Sequence of chain 1.B:
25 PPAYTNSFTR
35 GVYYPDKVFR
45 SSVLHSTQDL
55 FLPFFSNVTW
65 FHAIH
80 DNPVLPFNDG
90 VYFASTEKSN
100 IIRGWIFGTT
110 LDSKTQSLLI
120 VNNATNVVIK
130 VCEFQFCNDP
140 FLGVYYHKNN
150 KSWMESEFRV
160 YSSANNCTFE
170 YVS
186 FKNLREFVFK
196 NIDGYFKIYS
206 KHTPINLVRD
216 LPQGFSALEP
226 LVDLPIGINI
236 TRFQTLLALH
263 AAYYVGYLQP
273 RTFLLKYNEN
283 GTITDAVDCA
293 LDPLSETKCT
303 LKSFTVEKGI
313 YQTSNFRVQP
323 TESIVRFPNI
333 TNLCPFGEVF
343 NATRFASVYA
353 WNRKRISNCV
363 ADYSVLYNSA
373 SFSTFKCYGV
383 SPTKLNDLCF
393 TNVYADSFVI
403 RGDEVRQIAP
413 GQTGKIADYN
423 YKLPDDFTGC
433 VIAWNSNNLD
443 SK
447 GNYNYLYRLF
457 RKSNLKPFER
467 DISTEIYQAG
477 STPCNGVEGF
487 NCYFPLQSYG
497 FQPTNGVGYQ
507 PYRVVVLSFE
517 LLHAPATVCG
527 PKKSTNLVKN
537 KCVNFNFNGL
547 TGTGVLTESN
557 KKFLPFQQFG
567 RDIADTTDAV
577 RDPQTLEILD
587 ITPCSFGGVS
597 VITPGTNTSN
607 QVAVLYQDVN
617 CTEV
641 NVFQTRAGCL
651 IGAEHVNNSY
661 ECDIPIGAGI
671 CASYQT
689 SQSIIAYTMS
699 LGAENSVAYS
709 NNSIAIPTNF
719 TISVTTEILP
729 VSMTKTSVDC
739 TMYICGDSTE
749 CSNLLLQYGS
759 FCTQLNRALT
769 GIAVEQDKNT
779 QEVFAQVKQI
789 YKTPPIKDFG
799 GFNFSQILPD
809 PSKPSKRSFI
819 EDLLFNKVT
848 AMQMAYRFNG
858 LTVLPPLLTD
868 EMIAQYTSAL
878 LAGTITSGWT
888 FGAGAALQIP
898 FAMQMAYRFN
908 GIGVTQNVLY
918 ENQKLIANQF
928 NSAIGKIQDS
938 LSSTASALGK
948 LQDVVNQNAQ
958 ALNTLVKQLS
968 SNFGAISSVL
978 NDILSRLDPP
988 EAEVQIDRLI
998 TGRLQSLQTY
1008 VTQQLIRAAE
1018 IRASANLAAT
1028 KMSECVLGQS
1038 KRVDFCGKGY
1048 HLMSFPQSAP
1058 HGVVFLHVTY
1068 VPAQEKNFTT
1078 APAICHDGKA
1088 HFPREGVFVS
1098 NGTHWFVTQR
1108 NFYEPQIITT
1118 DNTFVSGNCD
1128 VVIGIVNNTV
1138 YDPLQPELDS

This small molecule binds to this protein.
Small molecule (SMILES): CC(=O)N[C@@H]1[C@@H](O)[C@H](O)[C@@H](CO)O[C@H]1O

Binding-site contacts:
Ligand atom C2 contacts residue ASN343 of chain 1.B at 2.4 Å.
Ligand atom C3 contacts residue ASN343 of chain 1.B at 3.8 Å.
Ligand atom C1 contacts residue ASN343 of chain 1.B at 1.4 Å.
Ligand atom C8 contacts residue GLY339 of chain 1.B at 4.5 Å.
Ligand atom C8 contacts residue VAL367 of chain 1.B at 4.3 Å (hydrophobic).
Ligand atom C8 contacts residue PHE338 of chain 1.B at 3.5 Å (hydrophobic).
Ligand atom O5 contacts residue ASN343 of chain 1.B at 2.4 Å (h-bond).
Ligand atom C7 contacts residue PHE338 of chain 1.B at 4.3 Å (hydrophobic).
Ligand atom C4 contacts residue ASN343 of chain 1.B at 4.2 Å.
Ligand atom O7 contacts residue ASN343 of chain 1.B at 4.5 Å.
Ligand atom C7 contacts residue ASN343 of chain 1.B at 3.9 Å.
Ligand atom O7 contacts residue VAL367 of chain 1.B at 4.3 Å.
Ligand atom C5 contacts residue ASN343 of chain 1.B at 3.6 Å.
Ligand atom N2 contacts residue ASN343 of chain 1.B at 2.9 Å (h-bond).
Ligand atom C8 contacts residue LEU368 of chain 1.B at 3.9 Å (hydrophobic).